Binding-site contacts:
Ligand atom C8 contacts residue ASN231 of chain 1.A at 3.8 Å.
Ligand atom O6 contacts residue ARG235 of chain 1.A at 3.6 Å.
Ligand atom C7 contacts residue ASN231 of chain 1.A at 3.4 Å.
Ligand atom C7 contacts residue ASP232 of chain 1.A at 4.2 Å.
Ligand atom O7 contacts residue LYS230 of chain 1.A at 4.4 Å.
Ligand atom O6 contacts residue PRO343 of chain 1.A at 4.0 Å.
Ligand atom C5 contacts residue ARG235 of chain 1.A at 4.4 Å.
Ligand atom C7 contacts residue ARG215 of chain 1.A at 4.3 Å.
Ligand atom C2 contacts residue ASN231 of chain 1.A at 2.5 Å.
Ligand atom N2 contacts residue ASN231 of chain 1.A at 2.9 Å (h-bond).
Ligand atom C4 contacts residue ASN231 of chain 1.A at 4.2 Å.
Ligand atom O5 contacts residue ASN231 of chain 1.A at 2.3 Å (h-bond).
Ligand atom C1 contacts residue ASN231 of chain 1.A at 1.4 Å.
Ligand atom C8 contacts residue ARG215 of chain 1.A at 4.2 Å.
Ligand atom O7 contacts residue ASN231 of chain 1.A at 3.4 Å (h-bond).
Ligand atom N2 contacts residue ASP232 of chain 1.A at 4.1 Å.
Ligand atom C8 contacts residue ASP232 of chain 1.A at 3.4 Å.
Ligand atom O5 contacts residue ARG235 of chain 1.A at 3.2 Å (salt-bridge).
Ligand atom C6 contacts residue ARG235 of chain 1.A at 4.3 Å.
Ligand atom O7 contacts residue ARG215 of chain 1.A at 3.6 Å.
Ligand atom C1 contacts residue ARG235 of chain 1.A at 3.9 Å.
Ligand atom C3 contacts residue ASN231 of chain 1.A at 3.8 Å.
Ligand atom C5 contacts residue ASN231 of chain 1.A at 3.6 Å.

Sequence of chain 1.A:
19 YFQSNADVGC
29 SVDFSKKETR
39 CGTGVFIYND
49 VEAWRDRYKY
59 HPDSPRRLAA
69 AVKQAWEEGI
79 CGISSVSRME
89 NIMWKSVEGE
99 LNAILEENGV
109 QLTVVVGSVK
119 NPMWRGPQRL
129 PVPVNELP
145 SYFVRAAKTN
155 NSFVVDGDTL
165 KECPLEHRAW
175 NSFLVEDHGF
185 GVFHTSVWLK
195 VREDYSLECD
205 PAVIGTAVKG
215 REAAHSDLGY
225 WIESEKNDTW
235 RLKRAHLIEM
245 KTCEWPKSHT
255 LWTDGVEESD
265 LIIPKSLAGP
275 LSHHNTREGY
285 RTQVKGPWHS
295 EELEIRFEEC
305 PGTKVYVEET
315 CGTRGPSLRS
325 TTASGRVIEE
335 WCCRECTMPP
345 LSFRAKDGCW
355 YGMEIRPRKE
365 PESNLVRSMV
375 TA

A protein and the small-molecule ligand that binds it are described below.
Small molecule (SMILES): CC(=O)N[C@@H]1[C@@H](O)[C@H](O)[C@@H](CO)O[C@H]1O